Sequence of chain 1.A:
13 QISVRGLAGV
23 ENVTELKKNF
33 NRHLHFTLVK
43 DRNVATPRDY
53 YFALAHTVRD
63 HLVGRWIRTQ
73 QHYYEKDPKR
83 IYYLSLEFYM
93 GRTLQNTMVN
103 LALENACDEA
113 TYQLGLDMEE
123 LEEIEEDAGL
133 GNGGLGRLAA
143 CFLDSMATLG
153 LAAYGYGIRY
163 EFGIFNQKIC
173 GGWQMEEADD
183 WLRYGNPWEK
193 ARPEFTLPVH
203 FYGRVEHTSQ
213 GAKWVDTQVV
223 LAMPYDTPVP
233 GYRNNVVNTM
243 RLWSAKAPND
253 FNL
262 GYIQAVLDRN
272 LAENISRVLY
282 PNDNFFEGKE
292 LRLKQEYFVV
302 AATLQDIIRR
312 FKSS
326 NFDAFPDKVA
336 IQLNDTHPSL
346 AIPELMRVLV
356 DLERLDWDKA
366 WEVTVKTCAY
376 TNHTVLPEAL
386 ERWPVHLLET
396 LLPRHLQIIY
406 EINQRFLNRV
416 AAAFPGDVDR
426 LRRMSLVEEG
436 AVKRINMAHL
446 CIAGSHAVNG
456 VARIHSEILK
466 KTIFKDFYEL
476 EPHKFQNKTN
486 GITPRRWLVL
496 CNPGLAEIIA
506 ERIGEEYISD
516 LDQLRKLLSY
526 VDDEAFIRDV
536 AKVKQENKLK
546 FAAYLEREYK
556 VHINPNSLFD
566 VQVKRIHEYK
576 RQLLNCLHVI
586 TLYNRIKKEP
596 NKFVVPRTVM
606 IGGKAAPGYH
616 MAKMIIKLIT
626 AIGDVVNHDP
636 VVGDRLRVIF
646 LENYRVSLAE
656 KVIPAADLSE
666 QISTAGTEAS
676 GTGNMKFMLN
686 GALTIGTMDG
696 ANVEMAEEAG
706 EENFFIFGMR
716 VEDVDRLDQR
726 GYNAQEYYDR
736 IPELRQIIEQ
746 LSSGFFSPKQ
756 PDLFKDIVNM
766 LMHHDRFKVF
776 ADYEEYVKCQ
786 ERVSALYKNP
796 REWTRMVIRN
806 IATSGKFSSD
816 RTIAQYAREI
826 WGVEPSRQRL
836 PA

Sequence of chain 2.A:
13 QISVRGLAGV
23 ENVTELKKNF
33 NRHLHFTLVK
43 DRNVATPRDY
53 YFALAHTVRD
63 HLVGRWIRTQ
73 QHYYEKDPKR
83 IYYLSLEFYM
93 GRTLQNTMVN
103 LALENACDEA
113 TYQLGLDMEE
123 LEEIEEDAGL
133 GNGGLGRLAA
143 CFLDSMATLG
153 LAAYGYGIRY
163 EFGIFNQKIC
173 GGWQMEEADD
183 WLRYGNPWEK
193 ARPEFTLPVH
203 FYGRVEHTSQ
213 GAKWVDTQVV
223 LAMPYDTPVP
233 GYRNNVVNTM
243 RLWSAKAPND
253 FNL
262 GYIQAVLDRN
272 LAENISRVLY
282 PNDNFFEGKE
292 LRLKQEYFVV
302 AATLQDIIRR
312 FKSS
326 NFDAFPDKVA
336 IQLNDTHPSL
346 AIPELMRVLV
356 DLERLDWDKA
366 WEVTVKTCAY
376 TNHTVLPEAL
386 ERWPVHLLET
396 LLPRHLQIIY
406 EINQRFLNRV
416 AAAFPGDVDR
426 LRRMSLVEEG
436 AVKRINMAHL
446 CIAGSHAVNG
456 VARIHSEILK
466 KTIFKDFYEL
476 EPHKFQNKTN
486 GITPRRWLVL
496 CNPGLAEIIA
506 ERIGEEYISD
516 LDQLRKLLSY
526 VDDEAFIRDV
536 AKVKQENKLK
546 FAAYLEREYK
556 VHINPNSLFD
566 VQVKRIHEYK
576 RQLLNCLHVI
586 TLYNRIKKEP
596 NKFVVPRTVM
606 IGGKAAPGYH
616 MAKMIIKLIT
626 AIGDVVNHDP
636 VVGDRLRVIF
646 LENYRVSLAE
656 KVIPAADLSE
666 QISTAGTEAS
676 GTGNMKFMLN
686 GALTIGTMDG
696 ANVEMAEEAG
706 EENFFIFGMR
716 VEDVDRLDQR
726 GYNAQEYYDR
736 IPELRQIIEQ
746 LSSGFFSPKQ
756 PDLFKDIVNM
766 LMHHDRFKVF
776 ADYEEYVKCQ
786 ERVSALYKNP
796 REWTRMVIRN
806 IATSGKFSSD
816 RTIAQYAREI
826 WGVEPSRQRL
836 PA

This small molecule binds to this protein.
Small molecule (SMILES): O=c1[nH]cnc2c1ncn2[C@@H]1O[C@H](COP(=O)(O)O)[C@@H](O)[C@H]1O

Binding-site contacts:
Ligand atom C2 contacts residue ASN45 of chain 2.A at 4.5 Å.
Ligand atom C1' contacts residue TYR76 of chain 1.A at 3.9 Å (hydrophobic).
Ligand atom C5 contacts residue VAL46 of chain 2.A at 4.1 Å (hydrophobic).
Ligand atom O3P contacts residue ARG311 of chain 1.A at 3.2 Å (salt-bridge).
Ligand atom N3 contacts residue VAL46 of chain 2.A at 3.9 Å.
Ligand atom C4' contacts residue GLN72 of chain 1.A at 4.0 Å.
Ligand atom C2 contacts residue TYR76 of chain 1.A at 3.8 Å (hydrophobic).
Ligand atom C4 contacts residue TYR76 of chain 1.A at 3.6 Å (hydrophobic).
Ligand atom N9 contacts residue TYR76 of chain 1.A at 3.8 Å.
Ligand atom C6 contacts residue TYR76 of chain 1.A at 3.4 Å (hydrophobic).
Ligand atom C5 contacts residue TYR76 of chain 1.A at 3.5 Å (hydrophobic).
Ligand atom O6 contacts residue TYR76 of chain 1.A at 3.5 Å (h-bond).
Ligand atom C4 contacts residue VAL46 of chain 2.A at 3.8 Å (hydrophobic).
Ligand atom O1P contacts residue ARG311 of chain 1.A at 2.8 Å (salt-bridge).
Ligand atom O2' contacts residue ASP43 of chain 2.A at 3.4 Å (salt-bridge).
Ligand atom C2' contacts residue VAL46 of chain 2.A at 3.7 Å (hydrophobic).
Ligand atom N7 contacts residue TYR76 of chain 1.A at 3.6 Å.
Ligand atom C2 contacts residue VAL46 of chain 2.A at 4.3 Å (hydrophobic).
Ligand atom P contacts residue ARG311 of chain 1.A at 3.8 Å.
Ligand atom O4' contacts residue GLN72 of chain 1.A at 3.9 Å.
Ligand atom O4' contacts residue TYR76 of chain 1.A at 3.5 Å.
Ligand atom C8 contacts residue VAL46 of chain 2.A at 4.5 Å (hydrophobic).
Ligand atom N9 contacts residue VAL46 of chain 2.A at 4.0 Å.
Ligand atom C3' contacts residue VAL46 of chain 2.A at 4.4 Å (hydrophobic).
Ligand atom C8 contacts residue TYR76 of chain 1.A at 3.8 Å (hydrophobic).
Ligand atom O1P contacts residue ARG310 of chain 1.A at 4.4 Å.
Ligand atom N3 contacts residue TYR76 of chain 1.A at 3.7 Å.
Ligand atom O2P contacts residue ARG311 of chain 1.A at 4.3 Å.
Ligand atom O2' contacts residue VAL46 of chain 2.A at 4.5 Å.
Ligand atom C2' contacts residue ASP43 of chain 2.A at 4.2 Å.
Ligand atom O2' contacts residue GLN73 of chain 1.A at 4.1 Å.
Ligand atom O3' contacts residue VAL46 of chain 2.A at 4.5 Å.
Ligand atom C5' contacts residue GLN72 of chain 1.A at 4.1 Å.
Ligand atom C1' contacts residue VAL46 of chain 2.A at 4.5 Å (hydrophobic).
Ligand atom P contacts residue ARG310 of chain 1.A at 3.9 Å.
Ligand atom O2P contacts residue ARG310 of chain 1.A at 2.8 Å (salt-bridge).
Ligand atom N1 contacts residue TYR76 of chain 1.A at 3.9 Å.
Ligand atom O3P contacts residue ARG310 of chain 1.A at 4.0 Å.